Sequence of chain 1.A:
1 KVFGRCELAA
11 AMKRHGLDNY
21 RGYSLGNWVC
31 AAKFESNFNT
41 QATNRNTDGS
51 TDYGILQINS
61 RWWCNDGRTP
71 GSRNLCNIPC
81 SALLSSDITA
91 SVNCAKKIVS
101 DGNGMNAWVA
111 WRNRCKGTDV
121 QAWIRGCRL

This small molecule binds to this protein.
Small molecule (SMILES): NC12C[O+2]34[Mn]5678[O+2]9(C1)[Mo]1%10([O-])([O-])O[Mo]3%11([O-])([O-])O[Mo]43([O-])([O-])O[Mo]4%12([O-])([O-])O[Mo]%13([O-])([O-])(O[Mo]9([O-])([O-])(O1)[O+2]5%13CC(N)(C[O+2]6%11%10)C[O+2]734)[O+2]8%12C2

Binding-site contacts:
Ligand atom O19 contacts residue ILE124 of chain 1.A at 3.1 Å.
Ligand atom MO6 contacts residue LYS13 of chain 1.A at 4.3 Å.
Ligand atom O13 contacts residue ASN19 of chain 1.A at 3.6 Å (h-bond).
Ligand atom O23 contacts residue LYS13 of chain 1.A at 2.7 Å (salt-bridge).
Ligand atom C3 contacts residue GLN121 of chain 1.A at 3.6 Å.
Ligand atom O13 contacts residue ASP18 of chain 1.A at 3.7 Å.
Ligand atom O14 contacts residue SER24 of chain 1.A at 3.7 Å.
Ligand atom O7 contacts residue GLY26 of chain 1.A at 4.0 Å.
Ligand atom N1 contacts residue GLN121 of chain 1.A at 4.4 Å.
Ligand atom C7 contacts residue ASN19 of chain 1.A at 4.1 Å.
Ligand atom O7 contacts residue ILE124 of chain 1.A at 3.1 Å.
Ligand atom O13 contacts residue LEU25 of chain 1.A at 2.7 Å (h-bond).
Ligand atom MO5 contacts residue LYS13 of chain 1.A at 4.2 Å.
Ligand atom C7 contacts residue ASP18 of chain 1.A at 3.9 Å.
Ligand atom O13 contacts residue SER24 of chain 1.A at 3.1 Å.
Ligand atom C5 contacts residue ASP18 of chain 1.A at 3.6 Å.
Ligand atom MO2 contacts residue LEU25 of chain 1.A at 3.7 Å.
Ligand atom O23 contacts residue LEU129 of chain 1.A at 4.4 Å.
Ligand atom C2 contacts residue GLN121 of chain 1.A at 4.4 Å.
Ligand atom O7 contacts residue GLN121 of chain 1.A at 3.0 Å (h-bond).
Ligand atom O20 contacts residue LYS13 of chain 1.A at 4.3 Å.
Ligand atom MO3 contacts residue SER24 of chain 1.A at 4.4 Å.
Ligand atom C1 contacts residue GLN121 of chain 1.A at 4.4 Å.
Ligand atom O10 contacts residue LEU25 of chain 1.A at 3.9 Å.
Ligand atom O23 contacts residue LEU25 of chain 1.A at 4.3 Å.
Ligand atom C3 contacts residue ILE124 of chain 1.A at 4.0 Å (hydrophobic).
Ligand atom O8 contacts residue GLN121 of chain 1.A at 3.2 Å (h-bond).
Ligand atom O10 contacts residue ASP18 of chain 1.A at 3.6 Å.
Ligand atom O8 contacts residue SER24 of chain 1.A at 3.6 Å.
Ligand atom O4 contacts residue GLN121 of chain 1.A at 4.2 Å.
Ligand atom O19 contacts residue LEU25 of chain 1.A at 3.9 Å.
Ligand atom N2 contacts residue ASP18 of chain 1.A at 2.9 Å (salt-bridge).
Ligand atom MO2 contacts residue SER24 of chain 1.A at 4.0 Å.
Ligand atom O19 contacts residue LEU129 of chain 1.A at 3.8 Å.
Ligand atom O24 contacts residue LYS13 of chain 1.A at 2.9 Å (salt-bridge).
Ligand atom C8 contacts residue ASP18 of chain 1.A at 3.3 Å.
Ligand atom O14 contacts residue ASN19 of chain 1.A at 3.0 Å (h-bond).
Ligand atom MO2 contacts residue GLN121 of chain 1.A at 4.0 Å.
Ligand atom O7 contacts residue LEU25 of chain 1.A at 3.3 Å.
Ligand atom O7 contacts residue SER24 of chain 1.A at 4.0 Å.